Sequence of chain 1.B:
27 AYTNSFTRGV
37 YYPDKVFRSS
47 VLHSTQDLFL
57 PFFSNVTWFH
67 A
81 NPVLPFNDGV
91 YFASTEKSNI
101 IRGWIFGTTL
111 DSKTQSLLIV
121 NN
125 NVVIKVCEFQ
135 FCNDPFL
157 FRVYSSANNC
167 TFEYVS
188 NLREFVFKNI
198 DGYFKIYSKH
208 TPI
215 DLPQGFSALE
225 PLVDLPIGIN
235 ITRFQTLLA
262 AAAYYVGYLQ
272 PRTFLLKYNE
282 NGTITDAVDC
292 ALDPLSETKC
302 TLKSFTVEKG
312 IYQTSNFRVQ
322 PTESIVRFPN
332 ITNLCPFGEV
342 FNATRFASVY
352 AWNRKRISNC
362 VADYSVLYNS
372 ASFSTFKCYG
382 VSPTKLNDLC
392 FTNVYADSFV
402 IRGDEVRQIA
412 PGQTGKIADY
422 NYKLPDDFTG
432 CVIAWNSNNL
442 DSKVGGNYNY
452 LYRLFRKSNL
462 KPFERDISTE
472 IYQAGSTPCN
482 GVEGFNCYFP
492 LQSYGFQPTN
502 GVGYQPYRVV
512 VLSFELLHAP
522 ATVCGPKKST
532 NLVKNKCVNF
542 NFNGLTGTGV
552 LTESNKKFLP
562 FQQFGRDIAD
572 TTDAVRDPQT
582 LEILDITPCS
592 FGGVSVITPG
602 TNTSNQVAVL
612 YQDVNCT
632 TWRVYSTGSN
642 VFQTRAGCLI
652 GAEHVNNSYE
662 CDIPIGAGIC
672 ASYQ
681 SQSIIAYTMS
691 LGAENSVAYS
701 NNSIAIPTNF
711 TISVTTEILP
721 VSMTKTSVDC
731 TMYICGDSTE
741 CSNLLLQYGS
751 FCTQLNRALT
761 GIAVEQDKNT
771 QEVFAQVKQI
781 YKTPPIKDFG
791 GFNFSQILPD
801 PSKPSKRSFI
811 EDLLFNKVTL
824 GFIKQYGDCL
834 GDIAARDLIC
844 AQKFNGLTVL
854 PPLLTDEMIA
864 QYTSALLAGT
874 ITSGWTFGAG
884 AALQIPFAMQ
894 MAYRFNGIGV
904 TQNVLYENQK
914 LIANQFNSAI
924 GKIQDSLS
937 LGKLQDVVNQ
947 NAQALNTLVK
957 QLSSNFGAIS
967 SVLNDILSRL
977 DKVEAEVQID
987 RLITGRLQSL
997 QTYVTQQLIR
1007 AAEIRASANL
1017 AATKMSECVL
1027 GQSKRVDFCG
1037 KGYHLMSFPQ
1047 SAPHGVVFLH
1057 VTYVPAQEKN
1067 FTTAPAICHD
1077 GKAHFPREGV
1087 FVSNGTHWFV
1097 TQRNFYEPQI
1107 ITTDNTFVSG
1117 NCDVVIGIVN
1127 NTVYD

Sequence of chain 1.C:
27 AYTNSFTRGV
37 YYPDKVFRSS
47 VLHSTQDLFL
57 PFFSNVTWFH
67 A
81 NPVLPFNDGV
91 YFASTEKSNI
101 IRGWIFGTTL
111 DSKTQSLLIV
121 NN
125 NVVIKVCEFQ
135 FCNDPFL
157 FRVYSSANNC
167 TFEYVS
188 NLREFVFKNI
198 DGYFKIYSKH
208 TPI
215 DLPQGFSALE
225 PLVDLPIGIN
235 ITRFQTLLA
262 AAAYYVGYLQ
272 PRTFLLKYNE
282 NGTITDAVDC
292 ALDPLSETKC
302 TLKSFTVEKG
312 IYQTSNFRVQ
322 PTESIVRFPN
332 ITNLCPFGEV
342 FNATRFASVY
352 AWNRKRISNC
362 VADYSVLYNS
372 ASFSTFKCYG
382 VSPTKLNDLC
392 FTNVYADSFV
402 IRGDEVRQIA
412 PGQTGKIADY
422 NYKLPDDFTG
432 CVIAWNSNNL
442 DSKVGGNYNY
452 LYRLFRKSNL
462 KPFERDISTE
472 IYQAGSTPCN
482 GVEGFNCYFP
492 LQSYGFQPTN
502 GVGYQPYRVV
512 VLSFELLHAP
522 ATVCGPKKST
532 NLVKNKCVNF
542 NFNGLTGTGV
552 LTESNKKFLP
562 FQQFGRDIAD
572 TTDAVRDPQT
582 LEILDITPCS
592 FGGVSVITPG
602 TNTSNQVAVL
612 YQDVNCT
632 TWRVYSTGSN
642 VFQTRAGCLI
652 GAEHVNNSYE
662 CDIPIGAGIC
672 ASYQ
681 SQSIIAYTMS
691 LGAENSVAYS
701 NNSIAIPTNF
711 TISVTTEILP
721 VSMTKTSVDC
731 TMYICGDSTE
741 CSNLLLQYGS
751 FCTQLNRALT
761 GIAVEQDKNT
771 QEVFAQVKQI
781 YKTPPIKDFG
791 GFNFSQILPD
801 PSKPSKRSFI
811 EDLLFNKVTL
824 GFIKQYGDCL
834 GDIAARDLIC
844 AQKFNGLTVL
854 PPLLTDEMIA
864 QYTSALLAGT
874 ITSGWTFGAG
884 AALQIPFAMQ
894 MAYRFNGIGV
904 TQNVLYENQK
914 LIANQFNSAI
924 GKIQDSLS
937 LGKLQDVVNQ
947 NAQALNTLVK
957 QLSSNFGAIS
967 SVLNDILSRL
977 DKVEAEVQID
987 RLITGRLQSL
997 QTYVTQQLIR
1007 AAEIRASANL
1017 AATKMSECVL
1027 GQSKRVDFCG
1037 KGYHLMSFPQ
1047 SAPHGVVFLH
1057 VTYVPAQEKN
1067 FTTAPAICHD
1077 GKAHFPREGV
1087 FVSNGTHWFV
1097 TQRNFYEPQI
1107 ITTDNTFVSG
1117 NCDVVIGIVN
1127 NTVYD

A protein and the small-molecule ligand that binds it are described below.
Small molecule (SMILES): CC(=O)N[C@@H]1[C@@H](O)[C@H](O)[C@@H](CO)O[C@H]1O

Binding-site contacts:
Ligand atom O5 contacts residue ASN1066 of chain 1.B at 2.3 Å (h-bond).
Ligand atom O6 contacts residue ALA698 of chain 1.B at 4.2 Å.
Ligand atom C4 contacts residue ASN1066 of chain 1.B at 4.2 Å.
Ligand atom C6 contacts residue ALA698 of chain 1.B at 3.8 Å (hydrophobic).
Ligand atom C2 contacts residue ASN1066 of chain 1.B at 2.4 Å.
Ligand atom C7 contacts residue ASN1066 of chain 1.B at 4.0 Å.
Ligand atom C1 contacts residue GLN887 of chain 1.C at 4.3 Å.
Ligand atom C7 contacts residue GLU1064 of chain 1.B at 4.4 Å.
Ligand atom C5 contacts residue ALA698 of chain 1.B at 3.8 Å (hydrophobic).
Ligand atom C5 contacts residue ASN1066 of chain 1.B at 3.6 Å.
Ligand atom C8 contacts residue LYS1065 of chain 1.B at 4.2 Å.
Ligand atom O4 contacts residue ALA698 of chain 1.B at 4.4 Å.
Ligand atom C3 contacts residue ASN1066 of chain 1.B at 3.8 Å.
Ligand atom C1 contacts residue ASN1066 of chain 1.B at 1.4 Å.
Ligand atom N2 contacts residue ASN1066 of chain 1.B at 2.9 Å (h-bond).
Ligand atom C8 contacts residue GLU1064 of chain 1.B at 3.0 Å.